Sequence of chain 1.A:
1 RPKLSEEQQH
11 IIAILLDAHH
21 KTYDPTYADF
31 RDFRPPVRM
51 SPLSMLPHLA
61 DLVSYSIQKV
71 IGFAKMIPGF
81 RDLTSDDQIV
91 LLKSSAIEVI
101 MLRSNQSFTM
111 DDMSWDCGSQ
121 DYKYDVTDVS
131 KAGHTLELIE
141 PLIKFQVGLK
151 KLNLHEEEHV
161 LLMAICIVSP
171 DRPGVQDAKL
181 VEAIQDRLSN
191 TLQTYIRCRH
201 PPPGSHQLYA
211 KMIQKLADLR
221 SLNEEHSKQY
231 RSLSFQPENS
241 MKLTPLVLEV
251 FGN

Binding-site contacts:
Ligand atom O03 contacts residue SER66 of chain 1.A at 3.6 Å (h-bond).
Ligand atom C1 contacts residue ARG103 of chain 1.A at 3.7 Å.
Ligand atom O03 contacts residue LEU62 of chain 1.A at 3.5 Å.
Ligand atom O02 contacts residue SER66 of chain 1.A at 2.3 Å (h-bond).
Ligand atom C22 contacts residue ALA60 of chain 1.A at 3.6 Å (hydrophobic).
Ligand atom O01 contacts residue TYR27 of chain 1.A at 3.5 Å.
Ligand atom C5A contacts residue TRP115 of chain 1.A at 3.9 Å (hydrophobic).
Ligand atom O01 contacts residue PHE30 of chain 1.A at 3.9 Å.
Ligand atom C5 contacts residue LEU62 of chain 1.A at 3.9 Å (hydrophobic).
Ligand atom C5 contacts residue SER104 of chain 1.A at 3.8 Å.
Ligand atom C4 contacts residue LEU62 of chain 1.A at 3.8 Å (hydrophobic).
Ligand atom C19 contacts residue VAL63 of chain 1.A at 3.8 Å (hydrophobic).
Ligand atom C3 contacts residue SER104 of chain 1.A at 4.0 Å.
Ligand atom C1 contacts residue SER66 of chain 1.A at 3.9 Å.
Ligand atom C2 contacts residue ARG103 of chain 1.A at 3.2 Å.
Ligand atom C17 contacts residue VAL63 of chain 1.A at 3.9 Å (hydrophobic).
Ligand atom O05 contacts residue HIS134 of chain 1.A at 2.7 Å (h-bond).
Ligand atom O02 contacts residue ARG103 of chain 1.A at 2.7 Å (salt-bridge).
Ligand atom C12 contacts residue TRP115 of chain 1.A at 3.6 Å (hydrophobic).
Ligand atom C24 contacts residue LEU56 of chain 1.A at 3.8 Å (hydrophobic).
Ligand atom C9 contacts residue ILE100 of chain 1.A at 3.4 Å (hydrophobic).
Ligand atom O04 contacts residue HIS134 of chain 1.A at 3.5 Å (h-bond).
Ligand atom C6 contacts residue SER104 of chain 1.A at 3.9 Å.
Ligand atom C5A contacts residue SER107 of chain 1.A at 3.6 Å.
Ligand atom C9 contacts residue SER66 of chain 1.A at 3.9 Å.
Ligand atom C25 contacts residue HIS134 of chain 1.A at 3.9 Å.
Ligand atom C24 contacts residue LEU233 of chain 1.A at 3.7 Å (hydrophobic).
Ligand atom C5A contacts residue CYS117 of chain 1.A at 3.5 Å (hydrophobic).
Ligand atom C25 contacts residue HIS226 of chain 1.A at 3.7 Å.
Ligand atom O01 contacts residue TYR23 of chain 1.A at 3.6 Å.
Ligand atom C22 contacts residue LEU56 of chain 1.A at 3.6 Å (hydrophobic).
Ligand atom C4 contacts residue SER104 of chain 1.A at 4.0 Å.
Ligand atom C8 contacts residue ILE100 of chain 1.A at 3.6 Å (hydrophobic).
Ligand atom C3 contacts residue SER66 of chain 1.A at 3.9 Å.
Ligand atom C2 contacts residue SER66 of chain 1.A at 3.5 Å.
Ligand atom C11 contacts residue TRP115 of chain 1.A at 3.9 Å (hydrophobic).
Ligand atom C22 contacts residue LEU59 of chain 1.A at 3.9 Å (hydrophobic).
Ligand atom C12 contacts residue VAL129 of chain 1.A at 3.8 Å (hydrophobic).
Ligand atom O05 contacts residue HIS226 of chain 1.A at 2.8 Å (h-bond).
Ligand atom C20 contacts residue HIS134 of chain 1.A at 3.3 Å.

A protein and the small-molecule ligand that binds it are described below.
Small molecule (SMILES): Cc1cc(C(C)(C)c2ccc(OC[C@H](O)C(C)(C)C)c(C)c2)ccc1OC[C@@H](O)CO